Sequence of chain 2.A:
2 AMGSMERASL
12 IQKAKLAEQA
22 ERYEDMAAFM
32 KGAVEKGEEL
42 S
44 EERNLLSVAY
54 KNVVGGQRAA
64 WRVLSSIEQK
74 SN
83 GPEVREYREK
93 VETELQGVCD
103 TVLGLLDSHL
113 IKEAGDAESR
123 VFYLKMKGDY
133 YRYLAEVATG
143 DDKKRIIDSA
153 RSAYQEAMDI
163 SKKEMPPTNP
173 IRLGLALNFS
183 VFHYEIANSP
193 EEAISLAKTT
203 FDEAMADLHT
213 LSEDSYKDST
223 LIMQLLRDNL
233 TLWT

Sequence of chain 2.B:
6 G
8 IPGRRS

A small-molecule ligand and the protein it binds are described below.
Small molecule (SMILES): CN1CCN(S(=O)(=O)c2ccc(C=O)cc2)CC1

Binding-site contacts:
Ligand atom C17 contacts residue PRO172 of chain 2.A at 3.5 Å (hydrophobic).
Ligand atom C14 contacts residue ILE173 of chain 2.A at 4.1 Å (hydrophobic).
Ligand atom C18 contacts residue GLY176 of chain 2.A at 3.9 Å.
Ligand atom O15 contacts residue ILE224 of chain 2.A at 3.5 Å.
Ligand atom C06 contacts residue ILE224 of chain 2.A at 4.5 Å (hydrophobic).
Ligand atom C17 contacts residue ILE224 of chain 2.A at 3.9 Å (hydrophobic).
Ligand atom C02 contacts residue ILE8 of chain 2.B at 4.1 Å (hydrophobic).
Ligand atom C03 contacts residue ILE173 of chain 2.A at 4.3 Å (hydrophobic).
Ligand atom C18 contacts residue ILE173 of chain 2.A at 3.7 Å (hydrophobic).
Ligand atom C02 contacts residue LYS127 of chain 2.A at 1.4 Å.
Ligand atom C17 contacts residue LYS127 of chain 2.A at 4.2 Å.
Ligand atom C04 contacts residue ILE8 of chain 2.B at 3.4 Å (hydrophobic).
Ligand atom C04 contacts residue LYS127 of chain 2.A at 3.7 Å.
Ligand atom O15 contacts residue PRO172 of chain 2.A at 3.8 Å.
Ligand atom C09 contacts residue ASN47 of chain 2.A at 3.9 Å.
Ligand atom C17 contacts residue ILE8 of chain 2.B at 4.0 Å (hydrophobic).
Ligand atom C03 contacts residue LYS127 of chain 2.A at 2.4 Å.
Ligand atom C12 contacts residue CSO43 of chain 2.A at 4.4 Å.
Ligand atom N11 contacts residue ASN47 of chain 2.A at 4.2 Å.
Ligand atom C14 contacts residue PRO172 of chain 2.A at 4.3 Å (hydrophobic).
Ligand atom C18 contacts residue PRO172 of chain 2.A at 3.6 Å (hydrophobic).
Ligand atom C05 contacts residue ILE8 of chain 2.B at 3.8 Å (hydrophobic).
Ligand atom C10 contacts residue ASN47 of chain 2.A at 3.5 Å.
Ligand atom C12 contacts residue ASN47 of chain 2.A at 4.4 Å.
Ligand atom C17 contacts residue ILE173 of chain 2.A at 3.9 Å (hydrophobic).
Ligand atom C03 contacts residue ILE8 of chain 2.B at 3.8 Å (hydrophobic).
Ligand atom C18 contacts residue LYS127 of chain 2.A at 2.8 Å.
Ligand atom C06 contacts residue ILE8 of chain 2.B at 4.2 Å (hydrophobic).
Ligand atom C18 contacts residue ILE8 of chain 2.B at 3.8 Å (hydrophobic).
Ligand atom C02 contacts residue GLY176 of chain 2.A at 4.5 Å.